A protein and the small-molecule ligand that binds it are described below.
Small molecule (SMILES): COc1cccc(-c2cccc3c2O[C@H](CNC(=O)c2ccc(OCCN(C)C)cc2)CO3)n1

Binding-site contacts:
Ligand atom C19 contacts residue ASP57 of chain 1.E at 3.7 Å.
Ligand atom C2 contacts residue LEU59 of chain 1.E at 3.9 Å (hydrophobic).
Ligand atom C17 contacts residue ASP57 of chain 1.E at 3.5 Å.
Ligand atom O7 contacts residue THR77 of chain 1.E at 2.8 Å (h-bond).
Ligand atom C18 contacts residue SER42 of chain 1.E at 3.8 Å.
Ligand atom C1 contacts residue LYS8 of chain 1.E at 4.0 Å.
Ligand atom C3 contacts residue VAL10 of chain 1.E at 4.2 Å (hydrophobic).
Ligand atom C18 contacts residue ILE58 of chain 1.E at 4.2 Å (hydrophobic).
Ligand atom C18 contacts residue TYR43 of chain 1.E at 3.9 Å (hydrophobic).
Ligand atom C8 contacts residue GLU40 of chain 1.E at 4.2 Å.
Ligand atom C3 contacts residue LEU59 of chain 1.E at 4.0 Å (hydrophobic).
Ligand atom C2 contacts residue TYR74 of chain 1.E at 4.2 Å (hydrophobic).
Ligand atom N21 contacts residue LYS8 of chain 1.E at 3.4 Å (salt-bridge).
Ligand atom C2 contacts residue VAL10 of chain 1.E at 3.7 Å (hydrophobic).
Ligand atom C6 contacts residue LEU59 of chain 1.E at 4.0 Å (hydrophobic).
Ligand atom C23 contacts residue ASP57 of chain 1.E at 4.2 Å.
Ligand atom C6 contacts residue TYR74 of chain 1.E at 4.1 Å (hydrophobic).
Ligand atom C4 contacts residue LEU59 of chain 1.E at 4.1 Å (hydrophobic).
Ligand atom C2 contacts residue GLY78 of chain 1.E at 4.1 Å.
Ligand atom O7 contacts residue TYR74 of chain 1.E at 3.6 Å.
Ligand atom C20 contacts residue ASP57 of chain 1.E at 4.0 Å.
Ligand atom C1 contacts residue LEU59 of chain 1.E at 3.8 Å (hydrophobic).
Ligand atom C17 contacts residue SER42 of chain 1.E at 3.9 Å.
Ligand atom O22 contacts residue LYS8 of chain 1.E at 3.2 Å (salt-bridge).
Ligand atom C19 contacts residue ARG44 of chain 1.E at 4.1 Å.
Ligand atom C17 contacts residue ILE58 of chain 1.E at 3.9 Å (hydrophobic).
Ligand atom C3 contacts residue GLY78 of chain 1.E at 4.1 Å.
Ligand atom C23 contacts residue ARG44 of chain 1.E at 3.2 Å.
Ligand atom C3 contacts residue TYR74 of chain 1.E at 3.4 Å (hydrophobic).
Ligand atom C2 contacts residue THR77 of chain 1.E at 3.6 Å.
Ligand atom N12 contacts residue GLU40 of chain 1.E at 4.2 Å.
Ligand atom N21 contacts residue ASP57 of chain 1.E at 4.1 Å.
Ligand atom C16 contacts residue ASP57 of chain 1.E at 3.9 Å.
Ligand atom C6 contacts residue THR77 of chain 1.E at 2.8 Å.
Ligand atom C23 contacts residue LYS8 of chain 1.E at 3.8 Å.
Ligand atom C5 contacts residue THR77 of chain 1.E at 3.8 Å.
Ligand atom C3 contacts residue THR77 of chain 1.E at 2.7 Å.
Ligand atom C8 contacts residue THR77 of chain 1.E at 4.1 Å.
Ligand atom C20 contacts residue LYS8 of chain 1.E at 3.7 Å.
Ligand atom C18 contacts residue ASP57 of chain 1.E at 3.4 Å.

Sequence of chain 1.E:
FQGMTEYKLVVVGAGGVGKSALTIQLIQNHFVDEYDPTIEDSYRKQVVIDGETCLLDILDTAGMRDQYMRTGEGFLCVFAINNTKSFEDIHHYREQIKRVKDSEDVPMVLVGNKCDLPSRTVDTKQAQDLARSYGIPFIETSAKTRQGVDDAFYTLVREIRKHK